The small molecule below binds the protein below.
Small molecule (SMILES): Nc1ccn([C@@H]2O[C@H](CO[P](=O)(O)O[C@H]3[C@@H](O)[C@H](n4ccc(=O)[nH]c4=O)O[C@@H]3COP(=O)=O)[C@@H](O[P](=O)(O)OC[C@H]3O[C@@H](n4cnc5c(=O)nc(N)[nH]c54)[C@H](O)[C@@H]3O[P](=O)(O)OC[C@H]3O[C@@H](n4cnc5c(N)ncnc54)[C@H](O)[C@@H]3O[P](=O)(O)OC[C@H]3O[C@@H](n4cnc5c(=O)nc(N)[nH]c54)[C@H](O)[C@@H]3O[P](=O)(O)OC[C@H]3O[C@@H](n4cnc5c(N)ncnc54)[C@H](O)[C@@H]3O[P](=O)(O)OC[C@H]3O[C@@H](n4cnc5c(=O)nc(N)[nH]c54)[C@H](O)[C@@H]3O[P](=O)(O)OC[C@H]3O[C@@H](n4cnc5c(=O)nc(N)[nH]c54)[C@H](O)[C@@H]3O[P](=O)(O)OC[C@@H]3C[C@@H](O)[C@H](n4cnc5c(N)ncnc54)O3)[C@H]2O)c(=O)n1

Sequence of chain 1.B:
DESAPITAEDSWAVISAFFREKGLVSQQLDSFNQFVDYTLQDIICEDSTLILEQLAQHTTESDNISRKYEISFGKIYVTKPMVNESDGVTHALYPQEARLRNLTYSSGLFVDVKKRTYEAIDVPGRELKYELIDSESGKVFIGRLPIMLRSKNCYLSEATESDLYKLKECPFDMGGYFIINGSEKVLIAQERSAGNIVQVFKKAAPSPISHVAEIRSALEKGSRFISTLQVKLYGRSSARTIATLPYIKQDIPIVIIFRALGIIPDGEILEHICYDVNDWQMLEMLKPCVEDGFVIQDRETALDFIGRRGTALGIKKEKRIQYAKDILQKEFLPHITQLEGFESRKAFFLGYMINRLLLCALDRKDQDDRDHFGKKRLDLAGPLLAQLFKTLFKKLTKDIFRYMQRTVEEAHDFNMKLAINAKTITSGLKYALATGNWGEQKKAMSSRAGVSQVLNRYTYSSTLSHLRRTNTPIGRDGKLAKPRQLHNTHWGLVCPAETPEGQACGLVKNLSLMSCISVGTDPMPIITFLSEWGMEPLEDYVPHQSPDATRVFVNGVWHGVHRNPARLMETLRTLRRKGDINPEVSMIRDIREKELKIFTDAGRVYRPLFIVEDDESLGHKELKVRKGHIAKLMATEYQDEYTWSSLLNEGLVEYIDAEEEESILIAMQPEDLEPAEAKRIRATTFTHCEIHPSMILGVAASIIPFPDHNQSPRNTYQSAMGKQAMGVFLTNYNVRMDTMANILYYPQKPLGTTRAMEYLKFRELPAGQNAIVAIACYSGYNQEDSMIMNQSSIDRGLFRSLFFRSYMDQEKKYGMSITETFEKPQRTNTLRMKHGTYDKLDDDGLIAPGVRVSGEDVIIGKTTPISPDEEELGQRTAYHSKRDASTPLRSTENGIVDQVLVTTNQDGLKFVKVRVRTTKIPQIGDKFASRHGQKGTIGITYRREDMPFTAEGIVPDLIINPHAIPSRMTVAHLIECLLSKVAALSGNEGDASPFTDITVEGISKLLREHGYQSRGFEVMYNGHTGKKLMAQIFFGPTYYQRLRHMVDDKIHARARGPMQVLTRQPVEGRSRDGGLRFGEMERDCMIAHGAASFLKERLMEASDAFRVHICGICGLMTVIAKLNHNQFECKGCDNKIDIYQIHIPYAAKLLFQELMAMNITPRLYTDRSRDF

Binding-site contacts:
Ligand atom O2' contacts residue MG1 of chain 1.R at 3.0 Å.
Ligand atom O2' contacts residue ARG320 of chain 1.A at 2.8 Å (salt-bridge).
Ligand atom C1' contacts residue ASP485 of chain 1.A at 3.8 Å.
Ligand atom OP1 contacts residue GLN776 of chain 1.B at 3.8 Å.
Ligand atom C3' contacts residue ASP485 of chain 1.A at 3.3 Å.
Ligand atom C5' contacts residue LYS979 of chain 1.B at 3.4 Å.
Ligand atom C5' contacts residue GLN481 of chain 1.B at 3.6 Å.
Ligand atom C5' contacts residue GLN776 of chain 1.B at 3.2 Å.
Ligand atom OP1 contacts residue LYS979 of chain 1.B at 3.1 Å (salt-bridge).
Ligand atom C5' contacts residue GLY484 of chain 1.A at 4.0 Å.
Ligand atom C3' contacts residue GLN776 of chain 1.B at 3.8 Å.
Ligand atom OP1 contacts residue LYS987 of chain 1.B at 2.8 Å (salt-bridge).
Ligand atom P contacts residue GLN481 of chain 1.B at 4.1 Å.
Ligand atom OP1 contacts residue GLN481 of chain 1.B at 2.9 Å (h-bond).
Ligand atom OP1 contacts residue VAL1113 of chain 1.B at 3.5 Å (h-bond).
Ligand atom C2' contacts residue ARG320 of chain 1.A at 4.0 Å.
Ligand atom C4' contacts residue ASP485 of chain 1.A at 3.9 Å.
Ligand atom O4' contacts residue GLY484 of chain 1.A at 4.0 Å.
Ligand atom P contacts residue GLN776 of chain 1.B at 3.9 Å.
Ligand atom C4' contacts residue ASP483 of chain 1.A at 3.7 Å.
Ligand atom C2' contacts residue GLN776 of chain 1.B at 3.9 Å.
Ligand atom O2' contacts residue ASP485 of chain 1.A at 2.8 Å (salt-bridge).
Ligand atom O5' contacts residue LYS979 of chain 1.B at 4.0 Å.
Ligand atom OP1 contacts residue ARG497 of chain 1.B at 3.9 Å.
Ligand atom C4' contacts residue GLN776 of chain 1.B at 4.0 Å.
Ligand atom P contacts residue LYS979 of chain 1.B at 3.6 Å.
Ligand atom C2' contacts residue ASP485 of chain 1.A at 3.7 Å.
Ligand atom O3' contacts residue GLN776 of chain 1.B at 2.9 Å (h-bond).
Ligand atom O2' contacts residue ALA477 of chain 1.B at 3.7 Å.
Ligand atom O3' contacts residue ARG320 of chain 1.A at 4.0 Å.
Ligand atom C5' contacts residue ALA477 of chain 1.B at 3.4 Å (hydrophobic).
Ligand atom C3' contacts residue ASP483 of chain 1.A at 3.6 Å.
Ligand atom C4' contacts residue GLY484 of chain 1.A at 3.5 Å.
Ligand atom P contacts residue LYS987 of chain 1.B at 3.9 Å.
Ligand atom O3' contacts residue LYS979 of chain 1.B at 3.2 Å (salt-bridge).
Ligand atom C5' contacts residue ASP483 of chain 1.A at 3.6 Å.
Ligand atom OP1 contacts residue GLN1112 of chain 1.B at 3.3 Å.
Ligand atom C5' contacts residue HIS1097 of chain 1.B at 4.0 Å.
Ligand atom O2' contacts residue GLN776 of chain 1.B at 3.0 Å (h-bond).
Ligand atom C4' contacts residue HIS1097 of chain 1.B at 3.7 Å.

Sequence of chain 1.A:
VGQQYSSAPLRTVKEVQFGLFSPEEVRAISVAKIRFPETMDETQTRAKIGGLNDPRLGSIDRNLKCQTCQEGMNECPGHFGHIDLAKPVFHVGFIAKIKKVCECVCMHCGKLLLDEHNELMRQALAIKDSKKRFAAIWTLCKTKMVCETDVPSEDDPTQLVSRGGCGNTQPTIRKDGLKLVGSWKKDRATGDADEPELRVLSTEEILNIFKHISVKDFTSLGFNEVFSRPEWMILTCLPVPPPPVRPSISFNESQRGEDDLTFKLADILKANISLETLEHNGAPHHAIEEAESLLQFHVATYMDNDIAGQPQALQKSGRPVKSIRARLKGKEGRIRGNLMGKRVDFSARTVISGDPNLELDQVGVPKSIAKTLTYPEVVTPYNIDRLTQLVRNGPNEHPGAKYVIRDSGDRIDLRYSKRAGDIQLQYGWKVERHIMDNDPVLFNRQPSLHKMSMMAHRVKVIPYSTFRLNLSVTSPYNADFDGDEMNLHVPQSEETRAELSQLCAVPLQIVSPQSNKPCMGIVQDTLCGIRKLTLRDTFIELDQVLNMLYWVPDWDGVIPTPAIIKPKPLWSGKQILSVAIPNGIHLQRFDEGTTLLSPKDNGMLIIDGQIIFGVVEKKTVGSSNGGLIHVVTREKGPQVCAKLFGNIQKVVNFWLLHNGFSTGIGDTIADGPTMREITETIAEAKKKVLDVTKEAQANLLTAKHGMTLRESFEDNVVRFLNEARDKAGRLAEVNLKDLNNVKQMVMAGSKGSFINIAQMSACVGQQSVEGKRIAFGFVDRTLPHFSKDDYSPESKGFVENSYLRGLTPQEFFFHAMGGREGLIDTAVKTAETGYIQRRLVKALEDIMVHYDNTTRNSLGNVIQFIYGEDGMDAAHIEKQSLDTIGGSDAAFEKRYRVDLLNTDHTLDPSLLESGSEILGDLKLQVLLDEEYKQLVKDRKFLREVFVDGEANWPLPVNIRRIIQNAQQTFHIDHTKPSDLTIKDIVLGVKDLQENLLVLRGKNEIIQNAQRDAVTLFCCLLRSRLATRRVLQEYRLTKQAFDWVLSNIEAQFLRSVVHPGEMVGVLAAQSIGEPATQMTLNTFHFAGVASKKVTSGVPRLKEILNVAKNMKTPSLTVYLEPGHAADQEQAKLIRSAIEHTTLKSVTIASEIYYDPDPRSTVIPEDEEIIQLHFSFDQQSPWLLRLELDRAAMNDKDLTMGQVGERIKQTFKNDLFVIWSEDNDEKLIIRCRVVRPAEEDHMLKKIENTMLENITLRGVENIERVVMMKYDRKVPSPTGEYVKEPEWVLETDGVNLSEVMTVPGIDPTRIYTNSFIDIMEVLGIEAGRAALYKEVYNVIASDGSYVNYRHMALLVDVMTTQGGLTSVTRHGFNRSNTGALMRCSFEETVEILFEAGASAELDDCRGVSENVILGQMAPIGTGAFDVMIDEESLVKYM